The small molecule below binds the protein below.
Small molecule (SMILES): C[C@H]1CC(C)(C)OB(CNC(=O)/C(=N\OC(C)(C)C(=O)O)c2csc(N)n2)O1

Sequence of chain 1.A:
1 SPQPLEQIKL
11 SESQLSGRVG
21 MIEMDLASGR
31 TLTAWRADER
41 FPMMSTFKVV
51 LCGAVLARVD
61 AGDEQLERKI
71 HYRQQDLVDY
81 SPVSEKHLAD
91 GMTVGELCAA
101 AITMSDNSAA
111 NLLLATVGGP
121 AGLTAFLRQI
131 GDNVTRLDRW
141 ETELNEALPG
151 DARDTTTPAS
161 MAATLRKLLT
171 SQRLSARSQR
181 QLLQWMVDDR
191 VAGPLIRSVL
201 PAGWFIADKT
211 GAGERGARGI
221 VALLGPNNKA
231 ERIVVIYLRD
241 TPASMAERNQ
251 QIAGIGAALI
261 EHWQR

Binding-site contacts:
Ligand atom NAM contacts residue ARG58 of chain 1.A at 4.4 Å.
Ligand atom CAE contacts residue ARG58 of chain 1.A at 4.3 Å.
Ligand atom CAB contacts residue GLY122 of chain 1.A at 3.9 Å.
Ligand atom CAC contacts residue VAL117 of chain 1.A at 4.2 Å (hydrophobic).
Ligand atom OAR contacts residue ARG58 of chain 1.A at 3.3 Å.
Ligand atom CAB contacts residue PHE126 of chain 1.A at 3.9 Å (hydrophobic).
Ligand atom CAB contacts residue ALA125 of chain 1.A at 3.9 Å (hydrophobic).
Ligand atom CAC contacts residue PHE126 of chain 1.A at 3.7 Å (hydrophobic).
Ligand atom CBB contacts residue ARG58 of chain 1.A at 4.2 Å.
Ligand atom CBA contacts residue ARG58 of chain 1.A at 4.2 Å.
Ligand atom BAY contacts residue ARG58 of chain 1.A at 4.3 Å.
Ligand atom CAD contacts residue ARG58 of chain 1.A at 4.1 Å.
Ligand atom CAL contacts residue PHE126 of chain 1.A at 4.2 Å (hydrophobic).
Ligand atom CAD contacts residue ASP63 of chain 1.A at 3.5 Å.
Ligand atom OAP contacts residue ARG58 of chain 1.A at 3.6 Å.
Ligand atom CAY contacts residue VAL117 of chain 1.A at 4.5 Å (hydrophobic).
Ligand atom CAC contacts residue ARG58 of chain 1.A at 3.8 Å.
Ligand atom CAL contacts residue GLY122 of chain 1.A at 3.7 Å.
Ligand atom CAA contacts residue VAL117 of chain 1.A at 3.7 Å (hydrophobic).
Ligand atom OAH contacts residue ARG58 of chain 1.A at 3.0 Å (salt-bridge).
Ligand atom CAU contacts residue ASP63 of chain 1.A at 4.0 Å.
Ligand atom CAU contacts residue ARG58 of chain 1.A at 4.1 Å.
Ligand atom CAA contacts residue GLY122 of chain 1.A at 4.1 Å.
Ligand atom CAK contacts residue ARG58 of chain 1.A at 4.2 Å.
Ligand atom CAK contacts residue ASP63 of chain 1.A at 3.6 Å.
Ligand atom CAC contacts residue ALA54 of chain 1.A at 3.7 Å (hydrophobic).
Ligand atom NAO contacts residue ASP63 of chain 1.A at 3.8 Å.
Ligand atom CAY contacts residue GLY122 of chain 1.A at 4.2 Å.
Ligand atom OAP contacts residue ASP63 of chain 1.A at 4.0 Å.
Ligand atom OAH contacts residue ASP63 of chain 1.A at 4.0 Å.
Ligand atom CAL contacts residue VAL117 of chain 1.A at 3.8 Å (hydrophobic).
Ligand atom CBA contacts residue PHE126 of chain 1.A at 4.1 Å (hydrophobic).